Binding-site contacts:
Ligand atom O2 contacts residue SER97 of chain 1.B at 3.4 Å.
Ligand atom C3 contacts residue ASP104 of chain 1.B at 3.7 Å.
Ligand atom O3 contacts residue CA1 of chain 1.J at 2.5 Å.
Ligand atom C2 contacts residue SER22 of chain 1.B at 3.7 Å.
Ligand atom O5 contacts residue 7KT1 of chain 1.L at 2.5 Å.
Ligand atom C1 contacts residue ASP96 of chain 1.B at 4.0 Å.
Ligand atom O2 contacts residue ASP96 of chain 1.B at 2.6 Å (salt-bridge).
Ligand atom O2 contacts residue ASP99 of chain 1.B at 3.6 Å (salt-bridge).
Ligand atom C4 contacts residue GLY114 of chain 1.A at 3.5 Å.
Ligand atom O4 contacts residue ASP104 of chain 1.B at 3.8 Å.
Ligand atom O4 contacts residue ASN21 of chain 1.B at 3.1 Å (h-bond).
Ligand atom O4 contacts residue GLY114 of chain 1.A at 2.5 Å (h-bond).
Ligand atom C5 contacts residue 7KT1 of chain 1.L at 3.8 Å.
Ligand atom C2 contacts residue CA1 of chain 1.I at 3.4 Å.
Ligand atom C2 contacts residue ASP96 of chain 1.B at 3.5 Å.
Ligand atom C1 contacts residue 7KT1 of chain 1.L at 1.5 Å.
Ligand atom C4 contacts residue CA1 of chain 1.J at 3.4 Å.
Ligand atom O2 contacts residue ASP104 of chain 1.B at 3.2 Å (salt-bridge).
Ligand atom C2 contacts residue CA1 of chain 1.J at 3.9 Å.
Ligand atom O2 contacts residue GLU95 of chain 1.B at 3.4 Å (salt-bridge).
Ligand atom O4 contacts residue SER22 of chain 1.B at 3.5 Å.
Ligand atom O3 contacts residue ASP101 of chain 1.B at 2.9 Å (salt-bridge).
Ligand atom O2 contacts residue CA1 of chain 1.I at 2.5 Å.
Ligand atom C3 contacts residue CA1 of chain 1.I at 3.3 Å.
Ligand atom O5 contacts residue SER22 of chain 1.B at 3.7 Å.
Ligand atom C3 contacts residue ASP99 of chain 1.B at 3.1 Å.
Ligand atom C6 contacts residue GLY114 of chain 1.A at 3.5 Å.
Ligand atom C4 contacts residue ASP99 of chain 1.B at 3.9 Å.
Ligand atom C1 contacts residue SER22 of chain 1.B at 3.8 Å.
Ligand atom O2 contacts residue 7KT1 of chain 1.L at 3.1 Å.
Ligand atom C3 contacts residue 7KT1 of chain 1.L at 3.9 Å.
Ligand atom O5 contacts residue ALA23 of chain 1.B at 3.1 Å (h-bond).
Ligand atom O3 contacts residue ASP104 of chain 1.B at 3.0 Å (salt-bridge).
Ligand atom C3 contacts residue CA1 of chain 1.J at 3.4 Å.
Ligand atom C2 contacts residue 7KT1 of chain 1.L at 2.6 Å.
Ligand atom C6 contacts residue ALA23 of chain 1.B at 3.8 Å (hydrophobic).
Ligand atom O3 contacts residue CA1 of chain 1.I at 2.4 Å.
Ligand atom O4 contacts residue CA1 of chain 1.J at 2.5 Å.
Ligand atom O3 contacts residue ASP99 of chain 1.B at 2.5 Å (salt-bridge).
Ligand atom C2 contacts residue ASP104 of chain 1.B at 3.4 Å.

This protein binds this small molecule.
Small molecule (SMILES): C[C@@H]1O[C@H](O)[C@@H](O)[C@H](O)[C@@H]1O

Sequence of chain 1.B:
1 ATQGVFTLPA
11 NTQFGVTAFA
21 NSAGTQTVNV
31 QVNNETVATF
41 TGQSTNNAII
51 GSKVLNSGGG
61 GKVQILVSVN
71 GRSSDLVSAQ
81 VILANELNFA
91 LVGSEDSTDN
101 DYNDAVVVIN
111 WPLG

Sequence of chain 1.A:
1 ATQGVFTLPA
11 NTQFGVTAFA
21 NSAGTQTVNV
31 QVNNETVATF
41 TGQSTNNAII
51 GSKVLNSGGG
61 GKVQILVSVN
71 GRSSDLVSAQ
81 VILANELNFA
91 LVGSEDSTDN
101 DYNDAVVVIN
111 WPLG